The small molecule below binds the protein below.
Small molecule (SMILES): [O-][n+]1cccc(C[C@@H](c2ccc(OC(F)F)c(OC3CC3)c2)c2ncc(C(O)(C(F)(F)F)C(F)(F)F)s2)c1

Sequence of chain 1.B:
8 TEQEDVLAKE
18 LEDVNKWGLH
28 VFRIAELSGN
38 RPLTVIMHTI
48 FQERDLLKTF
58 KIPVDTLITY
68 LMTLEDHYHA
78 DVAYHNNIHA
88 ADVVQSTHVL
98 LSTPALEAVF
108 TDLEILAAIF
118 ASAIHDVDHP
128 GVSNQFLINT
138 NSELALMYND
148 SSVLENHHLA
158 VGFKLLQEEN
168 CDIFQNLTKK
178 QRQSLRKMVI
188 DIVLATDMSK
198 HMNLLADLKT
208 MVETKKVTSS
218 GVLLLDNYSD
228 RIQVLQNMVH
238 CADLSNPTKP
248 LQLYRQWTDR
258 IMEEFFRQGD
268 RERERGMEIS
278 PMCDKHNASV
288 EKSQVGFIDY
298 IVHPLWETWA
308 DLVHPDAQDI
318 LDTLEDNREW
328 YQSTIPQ

Binding-site contacts:
Ligand atom C4 contacts residue PHE294 of chain 1.B at 3.6 Å (hydrophobic).
Ligand atom C3 contacts residue PHE294 of chain 1.B at 3.5 Å (hydrophobic).
Ligand atom C6 contacts residue PHE294 of chain 1.B at 3.8 Å (hydrophobic).
Ligand atom C2 contacts residue PHE294 of chain 1.B at 3.5 Å (hydrophobic).
Ligand atom O2 contacts residue GLN291 of chain 1.B at 2.9 Å (h-bond).
Ligand atom F8 contacts residue MET195 of chain 1.B at 3.8 Å.
Ligand atom C1 contacts residue THR255 of chain 1.B at 3.5 Å.
Ligand atom F1 contacts residue TRP254 of chain 1.B at 3.2 Å.
Ligand atom C13 contacts residue PHE294 of chain 1.B at 3.5 Å (hydrophobic).
Ligand atom F2 contacts residue PHE294 of chain 1.B at 3.6 Å.
Ligand atom F5 contacts residue MET279 of chain 1.B at 3.9 Å.
Ligand atom F2 contacts residue ASN243 of chain 1.B at 3.2 Å.
Ligand atom F10 contacts residue MET195 of chain 1.B at 3.4 Å.
Ligand atom F1 contacts residue ASN243 of chain 1.B at 3.1 Å.
Ligand atom C20 contacts residue ASP240 of chain 1.B at 3.6 Å.
Ligand atom C6 contacts residue TYR81 of chain 1.B at 3.8 Å (hydrophobic).
Ligand atom C7 contacts residue ASN243 of chain 1.B at 3.5 Å.
Ligand atom O2 contacts residue PHE294 of chain 1.B at 3.9 Å.
Ligand atom N1 contacts residue PHE294 of chain 1.B at 3.6 Å.
Ligand atom C8 contacts residue GLN291 of chain 1.B at 3.6 Å.
Ligand atom F2 contacts residue TYR251 of chain 1.B at 3.5 Å.
Ligand atom C11 contacts residue MET195 of chain 1.B at 3.5 Å (hydrophobic).
Ligand atom O1 contacts residue ILE258 of chain 1.B at 3.4 Å.
Ligand atom N2 contacts residue MET195 of chain 1.B at 3.9 Å.
Ligand atom F6 contacts residue MET279 of chain 1.B at 3.4 Å.
Ligand atom C5 contacts residue PHE294 of chain 1.B at 3.6 Å (hydrophobic).
Ligand atom F2 contacts residue GLN291 of chain 1.B at 3.6 Å.
Ligand atom O1 contacts residue GLN291 of chain 1.B at 3.1 Å (h-bond).
Ligand atom F2 contacts residue PRO244 of chain 1.B at 3.6 Å.
Ligand atom C1 contacts residue GLN291 of chain 1.B at 3.6 Å.
Ligand atom F7 contacts residue ILE298 of chain 1.B at 3.1 Å.
Ligand atom C23 contacts residue MET195 of chain 1.B at 3.6 Å (hydrophobic).
Ligand atom C7 contacts residue PHE294 of chain 1.B at 3.8 Å (hydrophobic).
Ligand atom C2 contacts residue ILE258 of chain 1.B at 3.8 Å (hydrophobic).
Ligand atom C12 contacts residue MET279 of chain 1.B at 3.3 Å (hydrophobic).
Ligand atom F1 contacts residue THR255 of chain 1.B at 3.3 Å.
Ligand atom C1 contacts residue TYR251 of chain 1.B at 3.8 Å (hydrophobic).
Ligand atom C23 contacts residue THR193 of chain 1.B at 3.8 Å.
Ligand atom N1 contacts residue MET195 of chain 1.B at 3.9 Å.
Ligand atom C21 contacts residue ASP240 of chain 1.B at 3.2 Å.